Sequence of chain 48.E:
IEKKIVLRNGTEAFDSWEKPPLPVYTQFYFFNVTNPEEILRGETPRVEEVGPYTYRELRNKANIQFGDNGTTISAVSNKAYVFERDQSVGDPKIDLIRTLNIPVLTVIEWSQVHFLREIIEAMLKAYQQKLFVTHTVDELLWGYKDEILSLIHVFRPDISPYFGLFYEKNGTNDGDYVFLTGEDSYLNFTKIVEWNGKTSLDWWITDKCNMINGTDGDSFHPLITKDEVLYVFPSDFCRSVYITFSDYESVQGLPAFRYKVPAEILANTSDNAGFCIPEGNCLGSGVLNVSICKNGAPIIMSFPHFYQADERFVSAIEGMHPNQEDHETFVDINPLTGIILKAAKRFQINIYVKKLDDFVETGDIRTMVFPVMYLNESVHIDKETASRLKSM

Binding-site contacts:
Ligand atom C8 contacts residue SER252 of chain 48.E at 3.4 Å.
Ligand atom C5 contacts residue MET223 of chain 48.E at 4.0 Å (hydrophobic).
Ligand atom O3 contacts residue ASP283 of chain 48.E at 4.3 Å.
Ligand atom O7 contacts residue ASN225 of chain 48.E at 2.9 Å (h-bond).
Ligand atom C2 contacts residue LYS220 of chain 48.E at 3.7 Å.
Ligand atom C5 contacts residue LYS220 of chain 48.E at 4.0 Å.
Ligand atom C1 contacts residue LYS220 of chain 48.E at 4.2 Å.
Ligand atom O5 contacts residue LYS220 of chain 48.E at 3.4 Å.
Ligand atom C2 contacts residue ASN225 of chain 48.E at 2.5 Å.
Ligand atom C1 contacts residue ASN225 of chain 48.E at 1.4 Å.
Ligand atom O3 contacts residue LYS220 of chain 48.E at 3.8 Å.
Ligand atom C7 contacts residue ASN225 of chain 48.E at 3.1 Å.
Ligand atom O7 contacts residue ARG251 of chain 48.E at 4.3 Å.
Ligand atom C7 contacts residue SER252 of chain 48.E at 3.5 Å.
Ligand atom O7 contacts residue LYS220 of chain 48.E at 4.0 Å.
Ligand atom N2 contacts residue LYS220 of chain 48.E at 4.1 Å.
Ligand atom C7 contacts residue ARG251 of chain 48.E at 4.0 Å.
Ligand atom O5 contacts residue ASN225 of chain 48.E at 2.3 Å (h-bond).
Ligand atom N2 contacts residue ASN225 of chain 48.E at 3.0 Å (h-bond).
Ligand atom C3 contacts residue LYS220 of chain 48.E at 4.1 Å.
Ligand atom C5 contacts residue ASN225 of chain 48.E at 3.6 Å.
Ligand atom C4 contacts residue MET223 of chain 48.E at 4.0 Å (hydrophobic).
Ligand atom N2 contacts residue MET223 of chain 48.E at 3.8 Å.
Ligand atom O7 contacts residue MET223 of chain 48.E at 3.5 Å.
Ligand atom C3 contacts residue MET223 of chain 48.E at 3.7 Å (hydrophobic).
Ligand atom C1 contacts residue LYS220 of chain 48.E at 4.0 Å.
Ligand atom C8 contacts residue ARG251 of chain 48.E at 3.5 Å.
Ligand atom O4 contacts residue LYS220 of chain 48.E at 4.2 Å.
Ligand atom C3 contacts residue ASN225 of chain 48.E at 3.8 Å.
Ligand atom C2 contacts residue ASP283 of chain 48.E at 3.8 Å.
Ligand atom C7 contacts residue MET223 of chain 48.E at 3.6 Å (hydrophobic).
Ligand atom O7 contacts residue SER252 of chain 48.E at 2.9 Å (h-bond).
Ligand atom O6 contacts residue TYR243 of chain 48.E at 4.0 Å.
Ligand atom C4 contacts residue LYS220 of chain 48.E at 3.4 Å.
Ligand atom C8 contacts residue MET223 of chain 48.E at 3.3 Å (hydrophobic).
Ligand atom C6 contacts residue ASP283 of chain 48.E at 3.8 Å.
Ligand atom C4 contacts residue ASN225 of chain 48.E at 4.2 Å.
Ligand atom O6 contacts residue ASP283 of chain 48.E at 3.8 Å.
Ligand atom O4 contacts residue MET223 of chain 48.E at 3.7 Å.
Ligand atom C6 contacts residue LYS220 of chain 48.E at 4.0 Å.

This protein binds this small molecule.
Small molecule (SMILES): CC(=O)N[C@H]1[C@H](O[C@H]2[C@H](O)[C@@H](NC(C)=O)CO[C@@H]2CO)O[C@H](CO)[C@@H](O[C@@H]2O[C@H](CO)[C@@H](O)[C@H](O)[C@@H]2O)[C@@H]1O